A protein and the small-molecule ligand that binds it are described below.
Small molecule (SMILES): O=C1C(O)=CC(=O)c2c(O)cc(O)cc21

Sequence of chain 1.A:
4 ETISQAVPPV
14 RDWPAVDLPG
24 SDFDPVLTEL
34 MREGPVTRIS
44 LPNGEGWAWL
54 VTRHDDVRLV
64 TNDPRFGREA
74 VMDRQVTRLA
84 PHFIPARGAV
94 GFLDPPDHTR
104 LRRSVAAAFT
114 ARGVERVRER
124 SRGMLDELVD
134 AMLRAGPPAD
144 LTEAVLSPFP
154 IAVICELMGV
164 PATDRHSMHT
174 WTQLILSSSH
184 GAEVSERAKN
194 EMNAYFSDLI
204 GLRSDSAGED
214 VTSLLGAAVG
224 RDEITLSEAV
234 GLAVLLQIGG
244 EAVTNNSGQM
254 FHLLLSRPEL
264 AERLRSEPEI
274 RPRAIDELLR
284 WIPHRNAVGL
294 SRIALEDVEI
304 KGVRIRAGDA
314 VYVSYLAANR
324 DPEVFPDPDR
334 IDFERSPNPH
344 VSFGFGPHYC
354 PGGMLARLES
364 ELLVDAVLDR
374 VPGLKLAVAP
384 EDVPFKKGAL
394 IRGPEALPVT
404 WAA

Binding-site contacts:
Ligand atom OAB contacts residue HEM1 of chain 1.B at 3.5 Å (h-bond).
Ligand atom CAK contacts residue ARG288 of chain 1.A at 4.4 Å.
Ligand atom CAJ contacts residue GLY292 of chain 1.A at 3.6 Å.
Ligand atom CAK contacts residue FLV1 of chain 1.D at 4.0 Å.
Ligand atom CAJ contacts residue LEU293 of chain 1.A at 3.6 Å (hydrophobic).
Ligand atom OAE contacts residue HIS287 of chain 1.A at 3.8 Å.
Ligand atom CAG contacts residue HEM1 of chain 1.B at 4.3 Å.
Ligand atom CAO contacts residue HEM1 of chain 1.B at 3.7 Å.
Ligand atom OAD contacts residue LEU293 of chain 1.A at 2.9 Å (h-bond).
Ligand atom OAA contacts residue HEM1 of chain 1.B at 3.7 Å.
Ligand atom CAM contacts residue LEU293 of chain 1.A at 3.9 Å (hydrophobic).
Ligand atom CAH contacts residue FLV1 of chain 1.D at 3.6 Å.
Ligand atom CAF contacts residue HEM1 of chain 1.B at 3.5 Å.
Ligand atom OAC contacts residue HEM1 of chain 1.B at 3.2 Å.
Ligand atom CAL contacts residue ARG288 of chain 1.A at 3.4 Å.
Ligand atom CAG contacts residue ARG288 of chain 1.A at 3.7 Å.
Ligand atom CAO contacts residue ARG288 of chain 1.A at 4.0 Å.
Ligand atom OAE contacts residue ILE394 of chain 1.A at 3.8 Å.
Ligand atom CAM contacts residue GLY292 of chain 1.A at 4.3 Å.
Ligand atom CAL contacts residue HEM1 of chain 1.B at 3.8 Å.
Ligand atom OAE contacts residue HEM1 of chain 1.B at 3.7 Å.
Ligand atom OAB contacts residue LEU293 of chain 1.A at 3.4 Å.
Ligand atom CAM contacts residue HEM1 of chain 1.B at 3.6 Å.
Ligand atom OAD contacts residue GLY292 of chain 1.A at 3.4 Å.
Ligand atom OAA contacts residue ARG288 of chain 1.A at 3.1 Å (salt-bridge).
Ligand atom CAG contacts residue GLY292 of chain 1.A at 3.9 Å.
Ligand atom OAE contacts residue ARG288 of chain 1.A at 4.3 Å.
Ligand atom CAN contacts residue FLV1 of chain 1.D at 4.2 Å.
Ligand atom CAF contacts residue FLV1 of chain 1.D at 3.4 Å.
Ligand atom CAH contacts residue HEM1 of chain 1.B at 3.6 Å.
Ligand atom CAI contacts residue FLV1 of chain 1.D at 3.2 Å.
Ligand atom CAM contacts residue ARG71 of chain 1.A at 4.4 Å.
Ligand atom OAB contacts residue ARG71 of chain 1.A at 3.4 Å (salt-bridge).
Ligand atom CAK contacts residue HEM1 of chain 1.B at 3.6 Å.
Ligand atom CAO contacts residue FLV1 of chain 1.D at 4.4 Å.
Ligand atom OAC contacts residue FLV1 of chain 1.D at 2.9 Å.
Ligand atom CAN contacts residue HEM1 of chain 1.B at 3.4 Å.
Ligand atom CAJ contacts residue HEM1 of chain 1.B at 4.1 Å.
Ligand atom OAD contacts residue ARG71 of chain 1.A at 4.4 Å.
Ligand atom CAI contacts residue HEM1 of chain 1.B at 3.4 Å.